A protein and the small-molecule ligand that binds it are described below.
Small molecule (SMILES): Nc1ncnc2c1ncn2[C@H]1C[C@H](O)[C@@H](COP(=O)(O)O)O1

Sequence of chain 1.C:
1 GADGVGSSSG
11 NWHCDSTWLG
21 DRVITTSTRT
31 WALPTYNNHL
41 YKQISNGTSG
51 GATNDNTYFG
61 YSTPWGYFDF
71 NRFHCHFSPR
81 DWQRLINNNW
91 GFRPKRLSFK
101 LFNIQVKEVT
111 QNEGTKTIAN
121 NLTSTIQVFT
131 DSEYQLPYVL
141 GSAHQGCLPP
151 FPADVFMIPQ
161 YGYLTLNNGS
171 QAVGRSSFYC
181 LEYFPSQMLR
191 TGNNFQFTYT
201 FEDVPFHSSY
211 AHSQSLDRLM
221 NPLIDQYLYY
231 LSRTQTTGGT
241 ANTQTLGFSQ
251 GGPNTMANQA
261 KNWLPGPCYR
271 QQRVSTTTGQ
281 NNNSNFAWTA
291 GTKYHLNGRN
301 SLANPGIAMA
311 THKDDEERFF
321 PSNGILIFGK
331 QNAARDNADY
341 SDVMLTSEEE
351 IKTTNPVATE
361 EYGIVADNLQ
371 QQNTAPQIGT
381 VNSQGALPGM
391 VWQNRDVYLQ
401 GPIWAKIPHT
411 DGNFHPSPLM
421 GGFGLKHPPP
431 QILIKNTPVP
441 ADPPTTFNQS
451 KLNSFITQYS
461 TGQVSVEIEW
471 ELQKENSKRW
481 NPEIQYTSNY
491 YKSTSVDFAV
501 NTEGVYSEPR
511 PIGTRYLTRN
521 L

Binding-site contacts:
Ligand atom N7 contacts residue HIS415 of chain 1.M at 3.6 Å.
Ligand atom C8 contacts residue HIS415 of chain 1.M at 3.6 Å.
Ligand atom C5 contacts residue PRO205 of chain 1.M at 3.6 Å (hydrophobic).
Ligand atom C4 contacts residue PRO416 of chain 1.M at 4.1 Å (hydrophobic).
Ligand atom N9 contacts residue PRO416 of chain 1.M at 4.4 Å.
Ligand atom N9 contacts residue HIS415 of chain 1.M at 4.3 Å.
Ligand atom N6 contacts residue PRO205 of chain 1.M at 3.9 Å.
Ligand atom N3 contacts residue PRO416 of chain 1.M at 3.5 Å.
Ligand atom P contacts residue DC1 of chain 1.GC at 1.6 Å.
Ligand atom O5' contacts residue DC1 of chain 1.GC at 2.5 Å (h-bond).
Ligand atom C2 contacts residue PRO416 of chain 1.M at 3.1 Å (hydrophobic).
Ligand atom N1 contacts residue PRO416 of chain 1.M at 3.1 Å (h-bond).
Ligand atom C8 contacts residue PRO205 of chain 1.M at 4.3 Å (hydrophobic).
Ligand atom N6 contacts residue PRO416 of chain 1.M at 4.3 Å.
Ligand atom C5 contacts residue HIS415 of chain 1.M at 4.4 Å.
Ligand atom C1' contacts residue PRO416 of chain 1.M at 4.3 Å (hydrophobic).
Ligand atom C6 contacts residue PRO205 of chain 1.M at 3.7 Å (hydrophobic).
Ligand atom C5 contacts residue PRO416 of chain 1.M at 4.2 Å (hydrophobic).
Ligand atom C4' contacts residue DC1 of chain 1.GC at 4.5 Å.
Ligand atom N1 contacts residue PRO205 of chain 1.M at 4.4 Å.
Ligand atom C6 contacts residue PRO416 of chain 1.M at 3.7 Å (hydrophobic).
Ligand atom N6 contacts residue ASN394 of chain 1.M at 4.0 Å.
Ligand atom OP1 contacts residue DC1 of chain 1.GC at 2.5 Å (h-bond).
Ligand atom N6 contacts residue SER417 of chain 1.M at 4.3 Å.
Ligand atom OP1 contacts residue LYS426 of chain 1.C at 4.5 Å.
Ligand atom OP2 contacts residue DC1 of chain 1.GC at 2.5 Å (h-bond).
Ligand atom N1 contacts residue VAL204 of chain 1.M at 4.4 Å.
Ligand atom C2 contacts residue GLY424 of chain 1.M at 4.2 Å.
Ligand atom N1 contacts residue GLY424 of chain 1.M at 4.1 Å.
Ligand atom C5' contacts residue DC1 of chain 1.GC at 3.1 Å.
Ligand atom N7 contacts residue PRO205 of chain 1.M at 3.7 Å.
Ligand atom C4 contacts residue PRO205 of chain 1.M at 4.2 Å (hydrophobic).
Ligand atom C2' contacts residue HIS415 of chain 1.M at 4.3 Å.

Sequence of chain 1.M:
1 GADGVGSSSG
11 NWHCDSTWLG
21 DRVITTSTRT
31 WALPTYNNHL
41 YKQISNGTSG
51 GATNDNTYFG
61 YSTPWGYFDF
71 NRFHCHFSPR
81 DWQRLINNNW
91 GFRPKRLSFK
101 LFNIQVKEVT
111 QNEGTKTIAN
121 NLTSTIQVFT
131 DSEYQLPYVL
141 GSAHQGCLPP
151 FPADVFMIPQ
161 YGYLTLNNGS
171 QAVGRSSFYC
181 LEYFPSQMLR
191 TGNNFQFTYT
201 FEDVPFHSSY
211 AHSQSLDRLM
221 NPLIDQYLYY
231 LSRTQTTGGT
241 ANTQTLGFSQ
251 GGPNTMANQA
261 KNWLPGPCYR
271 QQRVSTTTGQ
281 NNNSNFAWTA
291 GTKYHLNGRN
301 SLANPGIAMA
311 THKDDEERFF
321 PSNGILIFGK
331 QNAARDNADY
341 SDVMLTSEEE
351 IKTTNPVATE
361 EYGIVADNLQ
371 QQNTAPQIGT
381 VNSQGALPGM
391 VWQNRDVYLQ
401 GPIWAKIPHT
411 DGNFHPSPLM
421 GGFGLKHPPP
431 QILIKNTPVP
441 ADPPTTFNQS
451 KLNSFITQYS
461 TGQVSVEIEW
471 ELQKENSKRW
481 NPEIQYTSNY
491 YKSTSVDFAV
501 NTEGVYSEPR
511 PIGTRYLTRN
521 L